Binding-site contacts:
Ligand atom N1 contacts residue LEU40 of chain 1.A at 3.8 Å.
Ligand atom N1 contacts residue TRP29 of chain 1.A at 4.2 Å.
Ligand atom N3 contacts residue CYS84 of chain 1.A at 3.8 Å.
Ligand atom C27 contacts residue TYR87 of chain 1.A at 4.2 Å (hydrophobic).
Ligand atom C23 contacts residue HIS92 of chain 1.A at 3.4 Å.
Ligand atom C4 contacts residue VAL94 of chain 1.A at 4.1 Å (hydrophobic).
Ligand atom C26 contacts residue ASN88 of chain 1.A at 3.8 Å.
Ligand atom N contacts residue LEU40 of chain 1.A at 4.2 Å.
Ligand atom O1 contacts residue VAL94 of chain 1.A at 4.1 Å.
Ligand atom CL contacts residue LYS33 of chain 1.A at 3.8 Å.
Ligand atom C contacts residue PHE31 of chain 1.A at 3.4 Å (hydrophobic).
Ligand atom C8 contacts residue LEU40 of chain 1.A at 4.2 Å (hydrophobic).
Ligand atom C24 contacts residue TRP29 of chain 1.A at 4.2 Å (hydrophobic).
Ligand atom C25 contacts residue TRP29 of chain 1.A at 3.1 Å (hydrophobic).
Ligand atom O2 contacts residue ASN88 of chain 1.A at 3.1 Å (h-bond).
Ligand atom C1 contacts residue VAL94 of chain 1.A at 3.8 Å (hydrophobic).
Ligand atom C2 contacts residue VAL94 of chain 1.A at 4.1 Å (hydrophobic).
Ligand atom C7 contacts residue LEU40 of chain 1.A at 3.9 Å (hydrophobic).
Ligand atom C19 contacts residue LEU40 of chain 1.A at 3.7 Å (hydrophobic).
Ligand atom C24 contacts residue MET97 of chain 1.A at 3.9 Å (hydrophobic).
Ligand atom C20 contacts residue TRP29 of chain 1.A at 3.3 Å (hydrophobic).
Ligand atom C9 contacts residue LEU40 of chain 1.A at 4.1 Å (hydrophobic).
Ligand atom C8 contacts residue PRO30 of chain 1.A at 3.8 Å (hydrophobic).
Ligand atom C contacts residue VAL94 of chain 1.A at 3.6 Å (hydrophobic).
Ligand atom C10 contacts residue TRP29 of chain 1.A at 3.7 Å (hydrophobic).
Ligand atom O2 contacts residue TYR45 of chain 1.A at 4.2 Å.
Ligand atom O1 contacts residue ASP93 of chain 1.A at 4.0 Å.
Ligand atom C27 contacts residue ASN88 of chain 1.A at 3.9 Å.
Ligand atom C2 contacts residue VAL35 of chain 1.A at 4.0 Å (hydrophobic).
Ligand atom N3 contacts residue ASN88 of chain 1.A at 3.9 Å.
Ligand atom O1 contacts residue HIS92 of chain 1.A at 3.9 Å.
Ligand atom C6 contacts residue LEU40 of chain 1.A at 3.9 Å (hydrophobic).
Ligand atom N2 contacts residue TRP29 of chain 1.A at 3.6 Å.
Ligand atom C5 contacts residue LEU40 of chain 1.A at 4.2 Å (hydrophobic).
Ligand atom C9 contacts residue TRP29 of chain 1.A at 3.8 Å (hydrophobic).
Ligand atom C27 contacts residue LEU42 of chain 1.A at 3.5 Å (hydrophobic).
Ligand atom C21 contacts residue TRP29 of chain 1.A at 3.8 Å (hydrophobic).
Ligand atom C26 contacts residue VAL35 of chain 1.A at 4.1 Å (hydrophobic).
Ligand atom C1 contacts residue VAL35 of chain 1.A at 4.1 Å (hydrophobic).
Ligand atom C contacts residue PRO30 of chain 1.A at 3.3 Å (hydrophobic).

This protein binds this small molecule.
Small molecule (SMILES): COc1ccc(CCc2nc3cc(-c4c(C)noc4C)ccc3n2C[C@H](C)N2CCOCC2)cc1Cl

Sequence of chain 1.A:
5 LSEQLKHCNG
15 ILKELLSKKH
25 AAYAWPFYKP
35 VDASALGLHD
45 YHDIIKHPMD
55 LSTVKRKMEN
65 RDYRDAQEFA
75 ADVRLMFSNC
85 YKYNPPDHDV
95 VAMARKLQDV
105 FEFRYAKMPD